Binding-site contacts:
Ligand atom C1 contacts residue GLN27 of chain 1.A at 4.1 Å.
Ligand atom C3 contacts residue ASN376 of chain 1.A at 3.7 Å.
Ligand atom C6 contacts residue ARG346 of chain 1.A at 4.2 Å.
Ligand atom O4 contacts residue TYR29 of chain 1.A at 3.9 Å.
Ligand atom C5 contacts residue TYR29 of chain 1.A at 3.8 Å (hydrophobic).
Ligand atom C7 contacts residue TYR29 of chain 1.A at 3.9 Å (hydrophobic).
Ligand atom O6 contacts residue ASP326 of chain 1.A at 3.0 Å (salt-bridge).
Ligand atom N2 contacts residue ASP326 of chain 1.A at 3.7 Å.
Ligand atom C1 contacts residue ASN376 of chain 1.A at 1.4 Å.
Ligand atom C7 contacts residue ASN376 of chain 1.A at 3.8 Å.
Ligand atom C2 contacts residue ARG346 of chain 1.A at 4.1 Å.
Ligand atom O4 contacts residue ASP326 of chain 1.A at 4.1 Å.
Ligand atom C8 contacts residue SER378 of chain 1.A at 3.7 Å.
Ligand atom C8 contacts residue TYR374 of chain 1.A at 3.8 Å (hydrophobic).
Ligand atom C8 contacts residue GLU49 of chain 1.A at 3.6 Å.
Ligand atom C1 contacts residue ARG346 of chain 1.A at 3.8 Å.
Ligand atom C5 contacts residue ASN376 of chain 1.A at 3.8 Å.
Ligand atom C4 contacts residue TYR29 of chain 1.A at 4.1 Å (hydrophobic).
Ligand atom C7 contacts residue GLN27 of chain 1.A at 3.0 Å.
Ligand atom O6 contacts residue ARG346 of chain 1.A at 3.6 Å.
Ligand atom C5 contacts residue ASP326 of chain 1.A at 4.1 Å.
Ligand atom C8 contacts residue GLN27 of chain 1.A at 3.4 Å.
Ligand atom O5 contacts residue ASN376 of chain 1.A at 2.4 Å (h-bond).
Ligand atom C4 contacts residue ASP326 of chain 1.A at 4.2 Å.
Ligand atom C8 contacts residue TYR29 of chain 1.A at 3.6 Å (hydrophobic).
Ligand atom O6 contacts residue TYR374 of chain 1.A at 3.4 Å (h-bond).
Ligand atom C3 contacts residue TYR29 of chain 1.A at 4.1 Å (hydrophobic).
Ligand atom O6 contacts residue HIS327 of chain 1.A at 4.0 Å.
Ligand atom C3 contacts residue ASP326 of chain 1.A at 3.4 Å.
Ligand atom O7 contacts residue TYR29 of chain 1.A at 3.3 Å (h-bond).
Ligand atom C6 contacts residue ASP326 of chain 1.A at 3.2 Å.
Ligand atom C2 contacts residue ASP326 of chain 1.A at 3.9 Å.
Ligand atom O6 contacts residue GLU325 of chain 1.A at 3.6 Å.
Ligand atom O7 contacts residue GLN27 of chain 1.A at 2.8 Å (h-bond).
Ligand atom N2 contacts residue GLN27 of chain 1.A at 3.7 Å.
Ligand atom O5 contacts residue ARG346 of chain 1.A at 3.5 Å (salt-bridge).
Ligand atom C2 contacts residue ASN376 of chain 1.A at 2.4 Å.
Ligand atom N2 contacts residue ASN376 of chain 1.A at 2.7 Å (h-bond).
Ligand atom C1 contacts residue ASP326 of chain 1.A at 4.1 Å.
Ligand atom O3 contacts residue ASP326 of chain 1.A at 4.2 Å.

The protein below binds the small molecule below.
Small molecule (SMILES): CC(=O)N[C@H]1[C@H](O[C@H]2[C@H](O)[C@@H](NC(C)=O)CO[C@@H]2CO)O[C@H](CO)[C@@H](O[C@@H]2O[C@H](CO)[C@@H](O)[C@H](O[C@H]3O[C@H](CO)[C@@H](O)[C@H](O)[C@@H]3O[C@@H]3O[C@H](CO)[C@@H](O)[C@H](O)[C@H]3NC(C)=O)[C@@H]2O)[C@@H]1O

Sequence of chain 1.A:
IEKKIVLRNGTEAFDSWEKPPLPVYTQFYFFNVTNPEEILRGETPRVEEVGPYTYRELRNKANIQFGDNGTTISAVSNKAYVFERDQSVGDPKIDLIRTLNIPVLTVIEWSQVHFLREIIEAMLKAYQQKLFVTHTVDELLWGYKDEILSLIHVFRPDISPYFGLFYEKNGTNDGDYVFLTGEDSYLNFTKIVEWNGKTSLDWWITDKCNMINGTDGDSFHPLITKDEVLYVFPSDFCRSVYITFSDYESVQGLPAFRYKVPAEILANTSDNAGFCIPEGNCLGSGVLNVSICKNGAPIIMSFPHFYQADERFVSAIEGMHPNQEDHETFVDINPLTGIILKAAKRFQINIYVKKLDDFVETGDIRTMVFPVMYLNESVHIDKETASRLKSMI